Binding-site contacts:
Ligand atom OP2 contacts residue ASP114 of chain 1.A at 3.0 Å (salt-bridge).
Ligand atom OP1 contacts residue THR115 of chain 1.A at 2.5 Å (h-bond).
Ligand atom N2 contacts residue SER304 of chain 1.A at 2.7 Å (h-bond).
Ligand atom OP1 contacts residue ASN218 of chain 1.A at 3.2 Å (h-bond).
Ligand atom N1 contacts residue VAL181 of chain 1.A at 3.0 Å.
Ligand atom C2 contacts residue C7 of chain 1.C at 3.2 Å.
Ligand atom O4' contacts residue PHE162 of chain 1.A at 3.2 Å.
Ligand atom O2 contacts residue G4 of chain 1.C at 3.1 Å (h-bond).
Ligand atom C1' contacts residue VAL181 of chain 1.A at 3.1 Å (hydrophobic).
Ligand atom N2 contacts residue C6 of chain 1.C at 3.0 Å (h-bond).
Ligand atom C1' contacts residue TYR336 of chain 1.A at 2.9 Å (hydrophobic).
Ligand atom O2' contacts residue GLY216 of chain 1.A at 2.6 Å (h-bond).
Ligand atom N4 contacts residue G4 of chain 1.C at 3.2 Å (h-bond).
Ligand atom OP1 contacts residue LEU108 of chain 1.A at 3.2 Å.
Ligand atom C4' contacts residue CYS217 of chain 1.A at 3.2 Å (hydrophobic).
Ligand atom OP1 contacts residue ARG128 of chain 1.A at 2.9 Å (salt-bridge).
Ligand atom O3' contacts residue ASN218 of chain 1.A at 3.2 Å (h-bond).
Ligand atom O4' contacts residue GLY299 of chain 1.A at 3.2 Å (h-bond).
Ligand atom O2 contacts residue SER298 of chain 1.A at 3.0 Å (h-bond).
Ligand atom N2 contacts residue TYR336 of chain 1.A at 2.9 Å (h-bond).
Ligand atom O4' contacts residue TYR336 of chain 1.A at 3.1 Å (h-bond).
Ligand atom O2' contacts residue CYS217 of chain 1.A at 2.7 Å (h-bond).
Ligand atom O4' contacts residue VAL183 of chain 1.A at 3.1 Å.
Ligand atom N1 contacts residue C6 of chain 1.C at 3.2 Å (h-bond).
Ligand atom O4' contacts residue VAL181 of chain 1.A at 3.0 Å.
Ligand atom N3 contacts residue G3 of chain 1.C at 3.1 Å (h-bond).
Ligand atom O6 contacts residue C5 of chain 1.C at 2.5 Å (h-bond).
Ligand atom O6 contacts residue C7 of chain 1.C at 3.0 Å (h-bond).
Ligand atom O2' contacts residue CYS300 of chain 1.A at 2.3 Å (h-bond).
Ligand atom O2' contacts residue ASN218 of chain 1.A at 2.8 Å (h-bond).
Ligand atom N2 contacts residue C7 of chain 1.C at 2.7 Å (h-bond).
Ligand atom O4' contacts residue CYS217 of chain 1.A at 3.2 Å (h-bond).
Ligand atom N1 contacts residue C7 of chain 1.C at 3.0 Å (h-bond).
Ligand atom N1 contacts residue GLU18 of chain 1.A at 3.2 Å (salt-bridge).
Ligand atom O2' contacts residue SER301 of chain 1.A at 2.6 Å (h-bond).
Ligand atom O2 contacts residue G3 of chain 1.C at 2.9 Å (h-bond).
Ligand atom OP1 contacts residue ARG193 of chain 1.A at 2.6 Å (salt-bridge).
Ligand atom OP1 contacts residue ASP109 of chain 1.A at 2.8 Å (salt-bridge).
Ligand atom N7 contacts residue C6 of chain 1.C at 3.0 Å (h-bond).
Ligand atom N3 contacts residue G4 of chain 1.C at 3.2 Å (h-bond).

A small-molecule ligand and the protein it binds are described below.
Small molecule (SMILES): Nc1ccn([C@@H]2O[C@H](CO[P](=O)(O)O[C@H]3[C@@H](O)[C@H](n4ccc(N)nc4=O)O[C@@H]3CO[P](=O)(O)O[C@H]3[C@@H](O)[C@H](n4ccc(N)nc4=O)O[C@@H]3CO[P](=O)(O)O[C@H]3[C@@H](O)[C@H](n4cnc5c(=O)nc(N)[nH]c54)O[C@@H]3CO[P](=O)(O)O[C@H]3[C@@H](O)[C@H](n4cnc5c(=O)nc(N)[nH]c54)O[C@@H]3CO[P](=O)(O)O[C@H]3[C@@H](O)[C@H](n4cnc5c(=O)nc(N)[nH]c54)O[C@@H]3CO[P](=O)(O)O[C@H]3[C@@H](O)[C@H](n4ccc(=O)[nH]c4=O)O[C@@H]3CO[P](=O)(O)O[C@H]3[C@@H](O)[C@H](n4cnc5c(N)ncnc54)O[C@@H]3COP(=O)=O)[C@@H](O)[C@H]2O)c(=O)n1

Sequence of chain 1.A:
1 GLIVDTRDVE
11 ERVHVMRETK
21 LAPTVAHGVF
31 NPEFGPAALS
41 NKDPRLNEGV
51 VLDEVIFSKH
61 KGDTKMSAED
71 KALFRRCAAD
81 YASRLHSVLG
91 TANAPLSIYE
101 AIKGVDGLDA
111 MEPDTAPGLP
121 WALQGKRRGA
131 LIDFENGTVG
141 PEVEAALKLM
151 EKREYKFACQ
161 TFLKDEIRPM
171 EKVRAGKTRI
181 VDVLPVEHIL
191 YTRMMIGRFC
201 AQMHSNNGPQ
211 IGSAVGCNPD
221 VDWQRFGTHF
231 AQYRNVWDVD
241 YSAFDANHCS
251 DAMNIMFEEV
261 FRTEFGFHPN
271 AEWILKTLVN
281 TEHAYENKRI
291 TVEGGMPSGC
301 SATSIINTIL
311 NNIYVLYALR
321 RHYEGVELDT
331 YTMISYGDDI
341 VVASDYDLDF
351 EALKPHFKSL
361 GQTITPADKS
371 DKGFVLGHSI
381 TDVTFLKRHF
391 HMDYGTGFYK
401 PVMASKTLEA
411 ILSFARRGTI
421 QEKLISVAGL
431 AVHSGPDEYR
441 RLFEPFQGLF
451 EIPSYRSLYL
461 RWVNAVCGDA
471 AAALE